Binding-site contacts:
Ligand atom O5 contacts residue PHE97 of chain 5.B at 4.0 Å.
Ligand atom C4 contacts residue ASN99 of chain 5.B at 4.2 Å.
Ligand atom C1 contacts residue ASN99 of chain 5.B at 1.4 Å.
Ligand atom C3 contacts residue ASN99 of chain 5.B at 3.8 Å.
Ligand atom O7 contacts residue ASN99 of chain 5.B at 4.2 Å.
Ligand atom C8 contacts residue ARG108 of chain 5.B at 4.1 Å.
Ligand atom C7 contacts residue ASN99 of chain 5.B at 3.8 Å.
Ligand atom O7 contacts residue PHE97 of chain 5.B at 3.5 Å.
Ligand atom C7 contacts residue PHE97 of chain 5.B at 4.0 Å (hydrophobic).
Ligand atom N2 contacts residue THR101 of chain 5.B at 3.2 Å (h-bond).
Ligand atom C2 contacts residue ASN99 of chain 5.B at 2.5 Å.
Ligand atom C8 contacts residue THR101 of chain 5.B at 3.5 Å.
Ligand atom C6 contacts residue PHE97 of chain 5.B at 3.7 Å (hydrophobic).
Ligand atom C1 contacts residue THR101 of chain 5.B at 4.5 Å.
Ligand atom C7 contacts residue THR101 of chain 5.B at 3.9 Å.
Ligand atom N2 contacts residue ASN99 of chain 5.B at 2.8 Å (h-bond).
Ligand atom C8 contacts residue ASN99 of chain 5.B at 4.1 Å.
Ligand atom O5 contacts residue ASN99 of chain 5.B at 2.4 Å (h-bond).
Ligand atom C5 contacts residue ASN99 of chain 5.B at 3.7 Å.
Ligand atom C8 contacts residue PHE97 of chain 5.B at 4.1 Å (hydrophobic).
Ligand atom C2 contacts residue THR101 of chain 5.B at 4.2 Å.
Ligand atom C5 contacts residue PHE97 of chain 5.B at 3.8 Å (hydrophobic).

Sequence of chain 5.B:
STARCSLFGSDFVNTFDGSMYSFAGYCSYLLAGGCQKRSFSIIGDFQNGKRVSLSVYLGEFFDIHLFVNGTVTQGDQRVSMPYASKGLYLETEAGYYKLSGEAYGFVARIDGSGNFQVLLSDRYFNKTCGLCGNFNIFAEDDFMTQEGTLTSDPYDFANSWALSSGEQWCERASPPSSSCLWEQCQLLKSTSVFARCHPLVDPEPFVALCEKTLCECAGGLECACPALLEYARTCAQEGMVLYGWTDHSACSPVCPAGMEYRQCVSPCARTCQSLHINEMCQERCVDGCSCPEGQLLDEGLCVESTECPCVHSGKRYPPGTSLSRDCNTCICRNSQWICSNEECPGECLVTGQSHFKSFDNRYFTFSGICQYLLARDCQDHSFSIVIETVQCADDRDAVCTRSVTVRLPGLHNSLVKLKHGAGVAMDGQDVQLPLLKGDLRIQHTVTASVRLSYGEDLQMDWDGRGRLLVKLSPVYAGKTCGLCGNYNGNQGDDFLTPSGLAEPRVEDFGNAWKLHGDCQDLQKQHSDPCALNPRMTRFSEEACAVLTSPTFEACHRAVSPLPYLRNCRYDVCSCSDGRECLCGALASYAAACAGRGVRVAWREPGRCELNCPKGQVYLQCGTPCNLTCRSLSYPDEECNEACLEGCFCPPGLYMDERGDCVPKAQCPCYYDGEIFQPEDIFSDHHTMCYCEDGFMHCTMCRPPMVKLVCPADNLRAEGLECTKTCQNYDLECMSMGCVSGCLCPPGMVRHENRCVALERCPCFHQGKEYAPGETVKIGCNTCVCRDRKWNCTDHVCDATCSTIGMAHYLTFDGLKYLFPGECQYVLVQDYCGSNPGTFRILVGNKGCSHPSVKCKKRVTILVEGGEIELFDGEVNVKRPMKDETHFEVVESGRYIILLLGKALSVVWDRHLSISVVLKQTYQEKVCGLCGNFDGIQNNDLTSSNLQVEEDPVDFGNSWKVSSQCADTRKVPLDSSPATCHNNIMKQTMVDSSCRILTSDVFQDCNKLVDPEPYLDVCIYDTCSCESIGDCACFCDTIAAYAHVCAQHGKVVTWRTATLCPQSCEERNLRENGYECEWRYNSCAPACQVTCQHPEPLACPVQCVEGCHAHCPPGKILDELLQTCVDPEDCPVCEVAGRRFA

The protein below binds the small molecule below.
Small molecule (SMILES): CC(=O)N[C@H]1[C@H](O[C@H]2[C@H](O)[C@@H](NC(C)=O)CO[C@@H]2CO)O[C@H](CO)[C@@H](O[C@@H]2O[C@H](CO)[C@@H](O)[C@H](O)[C@@H]2O)[C@@H]1O